A protein and the small-molecule ligand that binds it are described below.
Small molecule (SMILES): CC(=O)N[C@@H]1[C@@H](O)[C@H](O)[C@@H](CO)O[C@H]1O

Binding-site contacts:
Ligand atom C2 contacts residue ASN58 of chain 1.E at 2.8 Å.
Ligand atom O7 contacts residue ASN58 of chain 1.E at 3.6 Å.
Ligand atom N2 contacts residue ASP57 of chain 1.E at 3.2 Å (salt-bridge).
Ligand atom O7 contacts residue GLY16 of chain 1.F at 3.7 Å.
Ligand atom C3 contacts residue ASP57 of chain 1.E at 3.6 Å.
Ligand atom C7 contacts residue SER17 of chain 1.F at 3.5 Å.
Ligand atom C1 contacts residue ASP57 of chain 1.E at 3.9 Å.
Ligand atom O5 contacts residue GLY16 of chain 1.F at 4.4 Å.
Ligand atom C7 contacts residue ASP57 of chain 1.E at 3.9 Å.
Ligand atom N2 contacts residue ASN58 of chain 1.E at 3.0 Å (h-bond).
Ligand atom C8 contacts residue SER17 of chain 1.F at 3.1 Å.
Ligand atom C3 contacts residue ASN58 of chain 1.E at 3.8 Å.
Ligand atom O5 contacts residue ASN58 of chain 1.E at 2.5 Å (h-bond).
Ligand atom C4 contacts residue ASN58 of chain 1.E at 4.3 Å.
Ligand atom C7 contacts residue ASN58 of chain 1.E at 3.6 Å.
Ligand atom C1 contacts residue GLY16 of chain 1.F at 4.0 Å.
Ligand atom C5 contacts residue ASN58 of chain 1.E at 3.4 Å.
Ligand atom C7 contacts residue GLY16 of chain 1.F at 4.3 Å.
Ligand atom O3 contacts residue ASP57 of chain 1.E at 4.3 Å.
Ligand atom O7 contacts residue SER17 of chain 1.F at 3.2 Å (h-bond).
Ligand atom C2 contacts residue ASP57 of chain 1.E at 3.8 Å.
Ligand atom O7 contacts residue ALA14 of chain 1.F at 4.1 Å.
Ligand atom O7 contacts residue ASP57 of chain 1.E at 3.2 Å (salt-bridge).
Ligand atom C1 contacts residue ASN58 of chain 1.E at 1.5 Å.

Sequence of chain 1.F:
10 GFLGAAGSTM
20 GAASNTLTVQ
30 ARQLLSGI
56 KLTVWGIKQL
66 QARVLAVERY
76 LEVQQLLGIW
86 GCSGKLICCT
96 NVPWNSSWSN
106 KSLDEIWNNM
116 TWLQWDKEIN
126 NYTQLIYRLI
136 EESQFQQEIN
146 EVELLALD

Sequence of chain 1.E:
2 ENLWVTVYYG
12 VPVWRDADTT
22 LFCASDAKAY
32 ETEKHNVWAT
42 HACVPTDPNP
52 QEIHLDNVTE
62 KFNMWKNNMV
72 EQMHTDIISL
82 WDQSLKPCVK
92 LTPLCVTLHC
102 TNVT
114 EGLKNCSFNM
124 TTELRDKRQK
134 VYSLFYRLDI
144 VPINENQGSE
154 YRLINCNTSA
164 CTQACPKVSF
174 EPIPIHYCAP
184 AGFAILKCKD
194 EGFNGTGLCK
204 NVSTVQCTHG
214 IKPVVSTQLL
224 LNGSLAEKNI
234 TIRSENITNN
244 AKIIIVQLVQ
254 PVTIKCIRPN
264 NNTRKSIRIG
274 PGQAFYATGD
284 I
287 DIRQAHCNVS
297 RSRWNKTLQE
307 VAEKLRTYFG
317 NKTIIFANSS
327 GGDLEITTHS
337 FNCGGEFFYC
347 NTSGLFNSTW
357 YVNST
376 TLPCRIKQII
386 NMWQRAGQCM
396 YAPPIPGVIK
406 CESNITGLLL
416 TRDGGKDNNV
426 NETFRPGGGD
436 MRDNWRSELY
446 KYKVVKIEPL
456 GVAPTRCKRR